A protein and the small-molecule ligand that binds it are described below.
Small molecule (SMILES): OC[C@H]1O[C@@]2(CO[C@]3(CO)O[C@H](CO)[C@@H](O)[C@@H]3O2)[C@@H](O)[C@@H]1O

Sequence of chain 1.A:
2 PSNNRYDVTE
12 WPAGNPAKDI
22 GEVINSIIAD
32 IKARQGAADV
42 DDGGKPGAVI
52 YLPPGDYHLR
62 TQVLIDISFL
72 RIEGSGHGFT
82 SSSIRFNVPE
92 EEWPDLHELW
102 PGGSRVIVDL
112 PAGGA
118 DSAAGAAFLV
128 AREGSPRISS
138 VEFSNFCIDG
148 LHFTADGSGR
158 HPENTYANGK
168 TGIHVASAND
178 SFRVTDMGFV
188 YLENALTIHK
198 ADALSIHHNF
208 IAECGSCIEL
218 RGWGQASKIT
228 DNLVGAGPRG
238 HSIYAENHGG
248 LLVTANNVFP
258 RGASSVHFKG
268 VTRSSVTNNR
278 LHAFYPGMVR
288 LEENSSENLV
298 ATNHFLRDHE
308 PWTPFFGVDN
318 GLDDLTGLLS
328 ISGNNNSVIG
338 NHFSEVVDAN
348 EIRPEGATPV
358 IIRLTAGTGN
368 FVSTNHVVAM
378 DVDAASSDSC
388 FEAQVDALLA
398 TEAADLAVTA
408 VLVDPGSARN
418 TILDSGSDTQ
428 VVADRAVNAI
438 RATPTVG

Sequence of chain 1.C:
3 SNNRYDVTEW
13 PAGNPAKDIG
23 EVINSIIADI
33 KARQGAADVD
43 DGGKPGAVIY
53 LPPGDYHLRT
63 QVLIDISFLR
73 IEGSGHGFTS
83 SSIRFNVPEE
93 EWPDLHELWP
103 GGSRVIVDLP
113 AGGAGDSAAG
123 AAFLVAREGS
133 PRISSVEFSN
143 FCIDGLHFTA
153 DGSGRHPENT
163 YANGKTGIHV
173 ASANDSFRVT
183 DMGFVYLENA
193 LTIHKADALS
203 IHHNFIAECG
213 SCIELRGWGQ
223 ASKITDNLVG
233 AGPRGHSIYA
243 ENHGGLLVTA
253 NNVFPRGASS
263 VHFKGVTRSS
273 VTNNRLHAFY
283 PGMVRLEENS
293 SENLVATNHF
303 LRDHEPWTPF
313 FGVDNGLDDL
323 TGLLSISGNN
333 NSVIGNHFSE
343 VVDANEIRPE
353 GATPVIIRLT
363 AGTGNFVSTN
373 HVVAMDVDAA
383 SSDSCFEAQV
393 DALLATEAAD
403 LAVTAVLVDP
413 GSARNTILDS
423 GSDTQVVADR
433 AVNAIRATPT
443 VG

Binding-site contacts:
Ligand atom C3 contacts residue PHE256 of chain 1.C at 3.9 Å (hydrophobic).
Ligand atom O9 contacts residue ASP199 of chain 1.A at 2.4 Å (salt-bridge).
Ligand atom C6 contacts residue ARG258 of chain 1.C at 3.7 Å.
Ligand atom C3 contacts residue PRO257 of chain 1.C at 3.3 Å (hydrophobic).
Ligand atom O1 contacts residue GLN391 of chain 1.C at 2.8 Å (h-bond).
Ligand atom C5 contacts residue GLN391 of chain 1.C at 3.8 Å.
Ligand atom O5 contacts residue SER82 of chain 1.C at 3.6 Å.
Ligand atom C4 contacts residue ASP177 of chain 1.A at 3.7 Å.
Ligand atom C1 contacts residue GLU210 of chain 1.C at 3.3 Å.
Ligand atom O2 contacts residue GLN391 of chain 1.C at 3.4 Å (h-bond).
Ligand atom O8 contacts residue GLN391 of chain 1.C at 2.9 Å (h-bond).
Ligand atom O1 contacts residue CYS387 of chain 1.C at 3.7 Å.
Ligand atom O contacts residue GLU210 of chain 1.C at 2.9 Å (salt-bridge).
Ligand atom O6 contacts residue ASP177 of chain 1.A at 2.7 Å (salt-bridge).
Ligand atom O6 contacts residue PHE207 of chain 1.C at 3.3 Å.
Ligand atom C8 contacts residue PHE256 of chain 1.C at 3.7 Å (hydrophobic).
Ligand atom O7 contacts residue SER84 of chain 1.C at 2.7 Å (h-bond).
Ligand atom C9 contacts residue SER84 of chain 1.C at 3.5 Å.
Ligand atom O7 contacts residue TRP309 of chain 1.C at 3.6 Å.
Ligand atom C10 contacts residue PRO257 of chain 1.C at 3.5 Å (hydrophobic).
Ligand atom O2 contacts residue ARG258 of chain 1.C at 3.0 Å (salt-bridge).
Ligand atom O8 contacts residue PHE281 of chain 1.C at 3.5 Å.
Ligand atom C9 contacts residue GLU210 of chain 1.C at 3.7 Å.
Ligand atom C10 contacts residue GLN391 of chain 1.C at 3.1 Å.
Ligand atom O7 contacts residue GLU210 of chain 1.C at 3.9 Å.
Ligand atom O7 contacts residue ARG258 of chain 1.C at 2.9 Å (salt-bridge).
Ligand atom O8 contacts residue PRO257 of chain 1.C at 3.8 Å.
Ligand atom O4 contacts residue PHE256 of chain 1.C at 3.8 Å.
Ligand atom C contacts residue GLU210 of chain 1.C at 3.8 Å.
Ligand atom C11 contacts residue ASP199 of chain 1.A at 3.4 Å.
Ligand atom O8 contacts residue ARG258 of chain 1.C at 3.8 Å.
Ligand atom C2 contacts residue GLN391 of chain 1.C at 3.7 Å.
Ligand atom O5 contacts residue PHE80 of chain 1.C at 3.7 Å.
Ligand atom C6 contacts residue PRO257 of chain 1.C at 3.3 Å (hydrophobic).
Ligand atom O6 contacts residue ALA200 of chain 1.A at 3.2 Å.
Ligand atom O5 contacts residue ASP177 of chain 1.A at 2.6 Å (salt-bridge).
Ligand atom O4 contacts residue PRO257 of chain 1.C at 2.6 Å (h-bond).
Ligand atom C7 contacts residue ASP199 of chain 1.A at 3.8 Å.
Ligand atom C7 contacts residue ASP177 of chain 1.A at 3.3 Å.
Ligand atom C9 contacts residue TRP309 of chain 1.C at 3.7 Å (hydrophobic).